Binding-site contacts:
Ligand atom C2 contacts residue ASN316 of chain 2.D at 4.5 Å.
Ligand atom C8 contacts residue GLU397 of chain 2.D at 4.3 Å.
Ligand atom C1 contacts residue ASN398 of chain 2.D at 1.4 Å.
Ligand atom C5 contacts residue NAG2 of chain 2.O at 4.1 Å.
Ligand atom N2 contacts residue ASN398 of chain 2.D at 2.9 Å (h-bond).
Ligand atom C6 contacts residue NAG1 of chain 2.O at 3.5 Å.
Ligand atom O5 contacts residue ASN398 of chain 2.D at 2.4 Å (h-bond).
Ligand atom O7 contacts residue ASN398 of chain 2.D at 3.2 Å (h-bond).
Ligand atom O5 contacts residue NAG2 of chain 2.O at 4.1 Å.
Ligand atom N2 contacts residue NAG1 of chain 2.O at 4.4 Å.
Ligand atom O4 contacts residue NAG1 of chain 2.O at 3.0 Å (h-bond).
Ligand atom C4 contacts residue ASN398 of chain 2.D at 4.2 Å.
Ligand atom C6 contacts residue ASN316 of chain 2.D at 4.3 Å.
Ligand atom C3 contacts residue ASN398 of chain 2.D at 3.8 Å.
Ligand atom O6 contacts residue ASN280 of chain 2.D at 3.0 Å (h-bond).
Ligand atom C6 contacts residue NAG2 of chain 2.O at 3.1 Å.
Ligand atom O5 contacts residue ASN316 of chain 2.D at 3.4 Å (h-bond).
Ligand atom C8 contacts residue ASN398 of chain 2.D at 4.5 Å.
Ligand atom C6 contacts residue ASN280 of chain 2.D at 3.3 Å.
Ligand atom C4 contacts residue NAG1 of chain 2.O at 3.5 Å.
Ligand atom C5 contacts residue ASN316 of chain 2.D at 4.4 Å.
Ligand atom C1 contacts residue NAG1 of chain 2.O at 4.3 Å.
Ligand atom C2 contacts residue NAG1 of chain 2.O at 4.5 Å.
Ligand atom C5 contacts residue ASN398 of chain 2.D at 3.7 Å.
Ligand atom C7 contacts residue ASN398 of chain 2.D at 3.3 Å.
Ligand atom O3 contacts residue NAG2 of chain 2.O at 3.8 Å.
Ligand atom C2 contacts residue ASN398 of chain 2.D at 2.5 Å.
Ligand atom O6 contacts residue NAG1 of chain 2.O at 3.1 Å.
Ligand atom O5 contacts residue NAG1 of chain 2.O at 4.3 Å.
Ligand atom C1 contacts residue ASN316 of chain 2.D at 4.1 Å.
Ligand atom C5 contacts residue NAG1 of chain 2.O at 4.3 Å.
Ligand atom C7 contacts residue NAG2 of chain 2.O at 4.2 Å.
Ligand atom O6 contacts residue NAG2 of chain 2.O at 4.1 Å.
Ligand atom O7 contacts residue NAG2 of chain 2.O at 3.1 Å.

A protein and the small-molecule ligand that binds it are described below.
Small molecule (SMILES): CC(=O)N[C@H]1[C@H](O[C@H]2[C@H](O)[C@@H](NC(C)=O)CO[C@@H]2CO)O[C@H](CO)[C@@H](O[C@@H]2O[C@H](CO)[C@@H](O)[C@H](O)[C@H]2NC(C)=O)[C@@H]1O

Sequence of chain 2.D:
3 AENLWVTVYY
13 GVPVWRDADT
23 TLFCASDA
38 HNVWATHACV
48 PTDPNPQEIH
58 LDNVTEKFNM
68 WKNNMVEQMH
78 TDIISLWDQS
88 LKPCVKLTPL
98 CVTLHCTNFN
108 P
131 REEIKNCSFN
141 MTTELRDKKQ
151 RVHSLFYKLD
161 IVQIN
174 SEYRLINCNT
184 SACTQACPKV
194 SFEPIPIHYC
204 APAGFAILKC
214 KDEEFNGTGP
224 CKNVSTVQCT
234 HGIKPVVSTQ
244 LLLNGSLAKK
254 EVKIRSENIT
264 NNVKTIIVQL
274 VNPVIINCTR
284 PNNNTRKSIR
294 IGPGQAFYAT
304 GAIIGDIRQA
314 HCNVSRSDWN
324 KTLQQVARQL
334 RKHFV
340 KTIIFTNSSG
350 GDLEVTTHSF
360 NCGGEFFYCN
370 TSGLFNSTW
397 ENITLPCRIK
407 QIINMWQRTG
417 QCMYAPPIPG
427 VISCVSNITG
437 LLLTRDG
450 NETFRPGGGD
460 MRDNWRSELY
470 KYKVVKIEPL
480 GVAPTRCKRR